Sequence of chain 1.E:
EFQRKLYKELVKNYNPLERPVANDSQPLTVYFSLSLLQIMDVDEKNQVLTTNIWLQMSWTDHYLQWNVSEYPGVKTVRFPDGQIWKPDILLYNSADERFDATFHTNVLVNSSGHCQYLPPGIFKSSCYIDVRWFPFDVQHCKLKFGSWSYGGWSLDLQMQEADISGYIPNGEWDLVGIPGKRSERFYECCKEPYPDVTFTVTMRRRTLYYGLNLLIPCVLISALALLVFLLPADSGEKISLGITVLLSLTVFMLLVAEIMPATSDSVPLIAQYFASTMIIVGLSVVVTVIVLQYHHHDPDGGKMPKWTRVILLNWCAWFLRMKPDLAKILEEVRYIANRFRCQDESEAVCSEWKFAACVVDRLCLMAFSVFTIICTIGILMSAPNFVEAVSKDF

This protein binds this small molecule.
Small molecule (SMILES): CC(=O)N[C@@H]1[C@@H](O)[C@H](O)[C@@H](CO)O[C@H]1O

Binding-site contacts:
Ligand atom O5 contacts residue GLU70 of chain 1.E at 3.7 Å.
Ligand atom C8 contacts residue ASN67 of chain 1.E at 3.2 Å.
Ligand atom C2 contacts residue ASN67 of chain 1.E at 2.5 Å.
Ligand atom O7 contacts residue ASN67 of chain 1.E at 3.4 Å (h-bond).
Ligand atom N2 contacts residue ASN67 of chain 1.E at 3.0 Å (h-bond).
Ligand atom C5 contacts residue ASN67 of chain 1.E at 3.6 Å.
Ligand atom C7 contacts residue ASN67 of chain 1.E at 2.9 Å.
Ligand atom C1 contacts residue ASN67 of chain 1.E at 1.4 Å.
Ligand atom C3 contacts residue ASN67 of chain 1.E at 3.8 Å.
Ligand atom O5 contacts residue SER69 of chain 1.E at 3.6 Å.
Ligand atom O6 contacts residue GLU70 of chain 1.E at 3.7 Å.
Ligand atom C5 contacts residue SER69 of chain 1.E at 3.6 Å.
Ligand atom C6 contacts residue SER69 of chain 1.E at 3.6 Å.
Ligand atom C1 contacts residue GLU70 of chain 1.E at 4.4 Å.
Ligand atom C4 contacts residue ASN67 of chain 1.E at 4.2 Å.
Ligand atom O5 contacts residue ASN67 of chain 1.E at 2.3 Å (h-bond).
Ligand atom C1 contacts residue SER69 of chain 1.E at 4.0 Å.